Sequence of chain 1.C:
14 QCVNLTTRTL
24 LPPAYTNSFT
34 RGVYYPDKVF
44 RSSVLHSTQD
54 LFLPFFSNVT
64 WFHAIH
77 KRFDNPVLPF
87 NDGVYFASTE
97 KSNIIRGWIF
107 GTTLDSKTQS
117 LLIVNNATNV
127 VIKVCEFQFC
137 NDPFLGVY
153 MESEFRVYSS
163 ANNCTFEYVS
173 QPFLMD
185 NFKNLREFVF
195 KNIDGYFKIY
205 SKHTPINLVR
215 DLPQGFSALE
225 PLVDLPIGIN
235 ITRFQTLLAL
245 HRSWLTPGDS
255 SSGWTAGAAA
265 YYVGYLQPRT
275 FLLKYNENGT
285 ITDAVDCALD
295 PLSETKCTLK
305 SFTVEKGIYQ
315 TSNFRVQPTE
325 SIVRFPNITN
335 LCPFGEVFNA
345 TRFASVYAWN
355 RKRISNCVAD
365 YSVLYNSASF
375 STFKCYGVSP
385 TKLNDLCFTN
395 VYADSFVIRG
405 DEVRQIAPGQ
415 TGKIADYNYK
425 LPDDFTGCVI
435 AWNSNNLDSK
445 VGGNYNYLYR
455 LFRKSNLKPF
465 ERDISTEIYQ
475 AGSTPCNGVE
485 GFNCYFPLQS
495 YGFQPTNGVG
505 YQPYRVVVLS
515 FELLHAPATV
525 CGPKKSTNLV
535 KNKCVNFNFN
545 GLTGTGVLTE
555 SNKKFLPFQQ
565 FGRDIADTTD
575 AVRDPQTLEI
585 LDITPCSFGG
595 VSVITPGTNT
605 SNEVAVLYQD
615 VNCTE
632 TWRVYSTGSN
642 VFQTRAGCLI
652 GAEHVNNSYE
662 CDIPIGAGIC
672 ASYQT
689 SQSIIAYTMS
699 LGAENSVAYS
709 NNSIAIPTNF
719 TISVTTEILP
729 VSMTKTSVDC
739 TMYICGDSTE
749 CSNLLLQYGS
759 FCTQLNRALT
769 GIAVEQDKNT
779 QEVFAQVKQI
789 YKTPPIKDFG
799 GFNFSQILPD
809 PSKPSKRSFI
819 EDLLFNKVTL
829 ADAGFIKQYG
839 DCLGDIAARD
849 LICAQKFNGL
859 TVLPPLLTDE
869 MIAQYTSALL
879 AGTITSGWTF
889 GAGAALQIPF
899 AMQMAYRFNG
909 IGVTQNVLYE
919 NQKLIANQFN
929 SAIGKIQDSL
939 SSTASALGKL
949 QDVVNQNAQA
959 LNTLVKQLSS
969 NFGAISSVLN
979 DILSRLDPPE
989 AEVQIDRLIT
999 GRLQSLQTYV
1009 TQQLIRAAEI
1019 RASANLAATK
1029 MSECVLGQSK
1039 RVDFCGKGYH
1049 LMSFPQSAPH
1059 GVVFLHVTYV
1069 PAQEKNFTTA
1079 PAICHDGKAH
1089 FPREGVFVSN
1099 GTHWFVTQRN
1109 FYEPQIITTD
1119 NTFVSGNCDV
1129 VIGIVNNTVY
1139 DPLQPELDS

Binding-site contacts:
Ligand atom C8 contacts residue LYS462 of chain 1.B at 3.8 Å.
Ligand atom O6 contacts residue SER459 of chain 1.B at 4.1 Å.
Ligand atom C7 contacts residue ARG457 of chain 1.B at 3.9 Å.
Ligand atom O5 contacts residue THR236 of chain 1.C at 4.1 Å.
Ligand atom C3 contacts residue ASN234 of chain 1.C at 3.8 Å.
Ligand atom O7 contacts residue ASN460 of chain 1.B at 4.3 Å.
Ligand atom N2 contacts residue ASN234 of chain 1.C at 2.9 Å (h-bond).
Ligand atom O7 contacts residue SER459 of chain 1.B at 3.0 Å (h-bond).
Ligand atom C5 contacts residue THR236 of chain 1.C at 3.9 Å.
Ligand atom O6 contacts residue THR108 of chain 1.C at 3.5 Å.
Ligand atom C6 contacts residue LYS458 of chain 1.B at 4.2 Å.
Ligand atom O7 contacts residue ARG457 of chain 1.B at 2.9 Å (salt-bridge).
Ligand atom C8 contacts residue ASN460 of chain 1.B at 3.6 Å.
Ligand atom C8 contacts residue LEU461 of chain 1.B at 4.4 Å (hydrophobic).
Ligand atom O5 contacts residue THR108 of chain 1.C at 3.9 Å.
Ligand atom C7 contacts residue SER459 of chain 1.B at 3.8 Å.
Ligand atom C1 contacts residue THR108 of chain 1.C at 4.4 Å.
Ligand atom C4 contacts residue ASN234 of chain 1.C at 4.2 Å.
Ligand atom C8 contacts residue GLU465 of chain 1.B at 3.4 Å.
Ligand atom C7 contacts residue GLU465 of chain 1.B at 4.1 Å.
Ligand atom O6 contacts residue THR236 of chain 1.C at 3.1 Å (h-bond).
Ligand atom C6 contacts residue THR236 of chain 1.C at 4.3 Å.
Ligand atom O7 contacts residue GLU465 of chain 1.B at 4.3 Å.
Ligand atom C2 contacts residue ASN234 of chain 1.C at 2.4 Å.
Ligand atom O5 contacts residue ASN234 of chain 1.C at 2.4 Å (h-bond).
Ligand atom O6 contacts residue LYS458 of chain 1.B at 3.5 Å.
Ligand atom O3 contacts residue SER459 of chain 1.B at 3.6 Å (h-bond).
Ligand atom C1 contacts residue ASN234 of chain 1.C at 1.4 Å.
Ligand atom C5 contacts residue ASN234 of chain 1.C at 3.7 Å.
Ligand atom C8 contacts residue ARG457 of chain 1.B at 4.3 Å.
Ligand atom C1 contacts residue THR236 of chain 1.C at 4.3 Å.
Ligand atom C7 contacts residue ASN460 of chain 1.B at 4.4 Å.
Ligand atom O7 contacts residue ASN234 of chain 1.C at 4.0 Å.
Ligand atom C7 contacts residue ASN234 of chain 1.C at 3.6 Å.

This protein binds this small molecule.
Small molecule (SMILES): CC(=O)N[C@H]1[C@H](O[C@H]2[C@H](O)[C@@H](NC(C)=O)CO[C@@H]2CO)O[C@H](CO)[C@@H](O)[C@@H]1O

Sequence of chain 1.B:
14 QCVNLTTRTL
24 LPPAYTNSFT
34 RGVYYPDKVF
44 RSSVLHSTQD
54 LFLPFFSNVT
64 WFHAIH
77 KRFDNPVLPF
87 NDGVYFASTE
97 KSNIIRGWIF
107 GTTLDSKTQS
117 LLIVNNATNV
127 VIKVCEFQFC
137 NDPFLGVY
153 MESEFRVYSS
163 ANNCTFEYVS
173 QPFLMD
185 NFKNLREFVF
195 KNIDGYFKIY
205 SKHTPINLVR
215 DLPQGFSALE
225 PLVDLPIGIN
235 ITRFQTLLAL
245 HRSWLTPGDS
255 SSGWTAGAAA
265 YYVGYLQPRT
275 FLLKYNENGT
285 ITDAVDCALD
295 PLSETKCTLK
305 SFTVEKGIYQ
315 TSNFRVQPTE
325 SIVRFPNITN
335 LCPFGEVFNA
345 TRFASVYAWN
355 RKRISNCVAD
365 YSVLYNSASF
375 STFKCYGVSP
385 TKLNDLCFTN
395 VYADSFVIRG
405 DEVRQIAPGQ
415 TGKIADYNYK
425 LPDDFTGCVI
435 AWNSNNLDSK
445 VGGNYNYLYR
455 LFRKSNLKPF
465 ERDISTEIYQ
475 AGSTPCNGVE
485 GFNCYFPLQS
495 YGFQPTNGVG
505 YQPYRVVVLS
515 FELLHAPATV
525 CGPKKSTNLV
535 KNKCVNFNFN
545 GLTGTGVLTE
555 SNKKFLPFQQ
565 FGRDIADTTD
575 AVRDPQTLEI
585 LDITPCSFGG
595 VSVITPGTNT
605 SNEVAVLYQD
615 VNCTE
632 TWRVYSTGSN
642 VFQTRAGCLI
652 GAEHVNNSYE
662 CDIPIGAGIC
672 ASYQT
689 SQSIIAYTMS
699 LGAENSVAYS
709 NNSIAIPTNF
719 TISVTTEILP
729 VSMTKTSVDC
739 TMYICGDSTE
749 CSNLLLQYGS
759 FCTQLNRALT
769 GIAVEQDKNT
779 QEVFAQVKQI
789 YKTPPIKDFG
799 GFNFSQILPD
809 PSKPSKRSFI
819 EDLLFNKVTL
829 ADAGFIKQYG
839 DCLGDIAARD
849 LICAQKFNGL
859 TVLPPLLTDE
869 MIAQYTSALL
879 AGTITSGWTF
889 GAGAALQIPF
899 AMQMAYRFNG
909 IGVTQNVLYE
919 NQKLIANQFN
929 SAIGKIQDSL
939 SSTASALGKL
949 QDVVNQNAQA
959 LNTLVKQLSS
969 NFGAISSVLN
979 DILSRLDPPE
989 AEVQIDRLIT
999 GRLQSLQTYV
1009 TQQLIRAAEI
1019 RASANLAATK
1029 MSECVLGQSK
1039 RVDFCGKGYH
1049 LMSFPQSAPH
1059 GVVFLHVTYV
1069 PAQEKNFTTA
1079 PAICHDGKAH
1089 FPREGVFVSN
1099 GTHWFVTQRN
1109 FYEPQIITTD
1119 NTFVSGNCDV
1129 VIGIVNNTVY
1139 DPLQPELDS